Sequence of chain 1.C:
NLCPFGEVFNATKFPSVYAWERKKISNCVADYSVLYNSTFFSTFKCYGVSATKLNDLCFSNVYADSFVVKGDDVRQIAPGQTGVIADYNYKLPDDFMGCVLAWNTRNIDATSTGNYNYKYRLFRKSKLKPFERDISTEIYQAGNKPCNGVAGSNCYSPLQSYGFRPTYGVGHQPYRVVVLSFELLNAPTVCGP

Sequence of chain 1.A:
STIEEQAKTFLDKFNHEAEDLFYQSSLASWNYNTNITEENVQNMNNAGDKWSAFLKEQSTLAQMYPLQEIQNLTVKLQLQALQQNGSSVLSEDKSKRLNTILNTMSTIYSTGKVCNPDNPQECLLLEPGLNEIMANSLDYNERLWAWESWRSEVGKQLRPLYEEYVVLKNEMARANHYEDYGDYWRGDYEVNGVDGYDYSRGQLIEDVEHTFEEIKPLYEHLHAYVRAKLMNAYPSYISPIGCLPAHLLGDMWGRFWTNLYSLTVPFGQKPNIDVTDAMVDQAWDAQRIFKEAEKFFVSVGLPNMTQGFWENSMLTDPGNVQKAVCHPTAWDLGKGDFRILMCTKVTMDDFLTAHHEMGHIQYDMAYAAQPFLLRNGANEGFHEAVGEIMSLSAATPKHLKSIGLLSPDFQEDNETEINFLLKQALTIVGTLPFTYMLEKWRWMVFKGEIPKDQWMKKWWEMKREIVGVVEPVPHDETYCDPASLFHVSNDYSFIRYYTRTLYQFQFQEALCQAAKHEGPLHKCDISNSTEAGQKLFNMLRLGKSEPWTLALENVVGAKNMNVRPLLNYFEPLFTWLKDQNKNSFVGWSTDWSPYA

A protein and the small-molecule ligand that binds it are described below.
Small molecule (SMILES): CC(=O)N[C@H]1[C@H](O[C@H]2[C@H](O)[C@@H](NC(C)=O)CO[C@@H]2CO)O[C@H](CO)[C@@H](O[C@@H]2O[C@H](CO)[C@@H](O)[C@H](O)[C@@H]2O)[C@@H]1O

Binding-site contacts:
Ligand atom C5 contacts residue ASN72 of chain 1.A at 3.6 Å.
Ligand atom C1 contacts residue VAL75 of chain 1.A at 4.2 Å (hydrophobic).
Ligand atom C5 contacts residue LYS8 of chain 1.A at 4.4 Å.
Ligand atom C3 contacts residue ASN72 of chain 1.A at 3.8 Å.
Ligand atom C7 contacts residue ASN72 of chain 1.A at 3.1 Å.
Ligand atom C1 contacts residue ASN72 of chain 1.A at 1.4 Å.
Ligand atom O2 contacts residue THR97 of chain 1.C at 3.7 Å.
Ligand atom C4 contacts residue THR97 of chain 1.C at 3.9 Å.
Ligand atom O5 contacts residue VAL75 of chain 1.A at 4.5 Å.
Ligand atom O3 contacts residue THR97 of chain 1.C at 4.3 Å.
Ligand atom C4 contacts residue ASN72 of chain 1.A at 4.3 Å.
Ligand atom C7 contacts residue LEU73 of chain 1.A at 4.5 Å (hydrophobic).
Ligand atom C8 contacts residue ASN72 of chain 1.A at 3.8 Å.
Ligand atom C3 contacts residue THR97 of chain 1.C at 4.5 Å.
Ligand atom O5 contacts residue ASN72 of chain 1.A at 2.4 Å (h-bond).
Ligand atom C6 contacts residue LYS8 of chain 1.A at 3.6 Å.
Ligand atom C8 contacts residue LEU73 of chain 1.A at 3.8 Å (hydrophobic).
Ligand atom O6 contacts residue LYS8 of chain 1.A at 3.3 Å.
Ligand atom C2 contacts residue ASN72 of chain 1.A at 2.5 Å.
Ligand atom N2 contacts residue ASN72 of chain 1.A at 2.9 Å (h-bond).
Ligand atom O7 contacts residue ASN72 of chain 1.A at 3.0 Å (h-bond).